A protein and the small-molecule ligand that binds it are described below.
Small molecule (SMILES): COCCOC[C@@H](C)OC[C@@H](C)N

Binding-site contacts:
Ligand atom N13 contacts residue LEU90 of chain 1.A at 4.1 Å.
Ligand atom C01 contacts residue ALA289 of chain 1.A at 4.4 Å (hydrophobic).
Ligand atom N13 contacts residue TRP109 of chain 1.A at 3.5 Å.
Ligand atom C06 contacts residue ASN292 of chain 1.A at 4.1 Å.
Ligand atom O08 contacts residue TYR310 of chain 1.A at 4.3 Å.
Ligand atom C03 contacts residue ALA289 of chain 1.A at 4.2 Å (hydrophobic).
Ligand atom O04 contacts residue ASN290 of chain 1.A at 4.0 Å.
Ligand atom N13 contacts residue ASN290 of chain 1.A at 4.0 Å.
Ligand atom C03 contacts residue LEU90 of chain 1.A at 4.3 Å (hydrophobic).
Ligand atom C01 contacts residue TRP109 of chain 1.A at 4.0 Å (hydrophobic).
Ligand atom C09 contacts residue TYR310 of chain 1.A at 4.4 Å (hydrophobic).
Ligand atom C02 contacts residue ASN290 of chain 1.A at 4.5 Å.
Ligand atom O11 contacts residue TYR310 of chain 1.A at 4.1 Å.
Ligand atom C02 contacts residue LEU90 of chain 1.A at 4.2 Å (hydrophobic).
Ligand atom C06 contacts residue ALA291 of chain 1.A at 4.4 Å (hydrophobic).
Ligand atom C06 contacts residue THR296 of chain 1.A at 3.8 Å.
Ligand atom C05 contacts residue LEU90 of chain 1.A at 4.4 Å (hydrophobic).
Ligand atom C06 contacts residue LYS293 of chain 1.A at 4.1 Å.
Ligand atom C12 contacts residue TYR310 of chain 1.A at 4.1 Å (hydrophobic).
Ligand atom C01 contacts residue TYR310 of chain 1.A at 3.9 Å (hydrophobic).
Ligand atom C05 contacts residue TYR310 of chain 1.A at 4.5 Å (hydrophobic).
Ligand atom C05 contacts residue ASN290 of chain 1.A at 4.2 Å.
Ligand atom C09 contacts residue THR296 of chain 1.A at 4.0 Å.
Ligand atom C10 contacts residue TYR310 of chain 1.A at 3.6 Å (hydrophobic).
Ligand atom O11 contacts residue THR296 of chain 1.A at 4.0 Å.
Ligand atom C12 contacts residue ARG304 of chain 1.A at 3.7 Å.
Ligand atom C03 contacts residue ASN290 of chain 1.A at 3.7 Å.
Ligand atom C03 contacts residue TYR310 of chain 1.A at 3.6 Å (hydrophobic).
Ligand atom C02 contacts residue ALA289 of chain 1.A at 4.4 Å (hydrophobic).
Ligand atom O04 contacts residue LEU90 of chain 1.A at 3.6 Å.
Ligand atom C06 contacts residue ASN290 of chain 1.A at 4.0 Å.
Ligand atom C07 contacts residue THR296 of chain 1.A at 4.4 Å.
Ligand atom C06 contacts residue ASP87 of chain 1.A at 4.2 Å.
Ligand atom C05 contacts residue THR296 of chain 1.A at 4.1 Å.
Ligand atom N13 contacts residue ALA289 of chain 1.A at 3.8 Å.
Ligand atom C06 contacts residue LEU90 of chain 1.A at 4.0 Å (hydrophobic).

Sequence of chain 1.A:
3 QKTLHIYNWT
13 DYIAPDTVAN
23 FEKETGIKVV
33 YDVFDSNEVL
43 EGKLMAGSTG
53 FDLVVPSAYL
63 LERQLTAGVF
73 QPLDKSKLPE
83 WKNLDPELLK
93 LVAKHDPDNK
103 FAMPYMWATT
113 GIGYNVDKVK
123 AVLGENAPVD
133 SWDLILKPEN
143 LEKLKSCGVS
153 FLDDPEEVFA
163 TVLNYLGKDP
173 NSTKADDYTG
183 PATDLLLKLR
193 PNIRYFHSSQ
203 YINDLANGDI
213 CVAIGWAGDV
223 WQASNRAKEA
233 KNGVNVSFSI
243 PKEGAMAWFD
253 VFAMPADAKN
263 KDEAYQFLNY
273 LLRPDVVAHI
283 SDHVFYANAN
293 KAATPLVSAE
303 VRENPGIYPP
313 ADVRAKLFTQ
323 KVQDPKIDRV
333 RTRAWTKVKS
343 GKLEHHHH